Sequence of chain 1.F:
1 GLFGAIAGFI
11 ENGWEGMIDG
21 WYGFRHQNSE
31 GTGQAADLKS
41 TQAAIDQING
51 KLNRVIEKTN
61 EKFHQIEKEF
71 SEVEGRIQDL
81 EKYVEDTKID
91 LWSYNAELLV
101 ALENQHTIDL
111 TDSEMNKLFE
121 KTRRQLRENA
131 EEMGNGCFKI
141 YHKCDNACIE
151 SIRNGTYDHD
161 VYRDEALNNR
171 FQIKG

Binding-site contacts:
Ligand atom C2 contacts residue ASN154 of chain 1.F at 2.4 Å.
Ligand atom C2 contacts residue THR156 of chain 1.F at 4.3 Å.
Ligand atom O7 contacts residue ASN154 of chain 1.F at 3.0 Å (h-bond).
Ligand atom C7 contacts residue THR156 of chain 1.F at 4.4 Å.
Ligand atom O6 contacts residue GLU150 of chain 1.F at 3.7 Å.
Ligand atom C5 contacts residue ASN154 of chain 1.F at 3.7 Å.
Ligand atom O5 contacts residue ASN154 of chain 1.F at 2.3 Å (h-bond).
Ligand atom O5 contacts residue GLU150 of chain 1.F at 3.2 Å (salt-bridge).
Ligand atom C8 contacts residue ASN154 of chain 1.F at 4.4 Å.
Ligand atom C8 contacts residue THR156 of chain 1.F at 4.2 Å.
Ligand atom C6 contacts residue ALA147 of chain 1.F at 3.8 Å (hydrophobic).
Ligand atom C2 contacts residue GLU150 of chain 1.F at 4.3 Å.
Ligand atom N2 contacts residue THR156 of chain 1.F at 3.9 Å.
Ligand atom O5 contacts residue SER151 of chain 1.F at 3.8 Å.
Ligand atom C6 contacts residue GLU150 of chain 1.F at 3.9 Å.
Ligand atom C1 contacts residue ASN154 of chain 1.F at 1.4 Å.
Ligand atom C1 contacts residue SER151 of chain 1.F at 4.1 Å.
Ligand atom C1 contacts residue GLU150 of chain 1.F at 3.5 Å.
Ligand atom O5 contacts residue THR156 of chain 1.F at 4.3 Å.
Ligand atom C5 contacts residue GLU150 of chain 1.F at 4.5 Å.
Ligand atom N2 contacts residue ASN154 of chain 1.F at 2.9 Å (h-bond).
Ligand atom C1 contacts residue THR156 of chain 1.F at 3.5 Å.
Ligand atom C5 contacts residue ALA147 of chain 1.F at 4.4 Å (hydrophobic).
Ligand atom C3 contacts residue ASN154 of chain 1.F at 3.7 Å.
Ligand atom C7 contacts residue ASN154 of chain 1.F at 3.2 Å.
Ligand atom C4 contacts residue ASN154 of chain 1.F at 4.2 Å.

This small molecule binds to this protein.
Small molecule (SMILES): CC(=O)N[C@@H]1[C@@H](O)[C@H](O)[C@@H](CO)O[C@H]1O